Sequence of chain 1.A:
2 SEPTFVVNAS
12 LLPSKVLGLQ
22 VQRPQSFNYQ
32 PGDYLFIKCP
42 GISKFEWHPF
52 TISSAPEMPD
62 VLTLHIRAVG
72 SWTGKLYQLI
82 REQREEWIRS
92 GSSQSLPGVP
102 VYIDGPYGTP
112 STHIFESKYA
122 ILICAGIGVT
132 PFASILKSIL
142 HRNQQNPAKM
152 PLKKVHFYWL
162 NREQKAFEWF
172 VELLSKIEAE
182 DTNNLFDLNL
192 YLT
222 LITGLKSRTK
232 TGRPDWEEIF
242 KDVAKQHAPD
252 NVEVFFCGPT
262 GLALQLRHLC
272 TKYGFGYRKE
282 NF

A small-molecule ligand and the protein it binds are described below.
Small molecule (SMILES): NC(=O)c1nn(C[C@H](O)Cn2c3ccccc3c3ccccc32)c(=O)c2ccccc12

Binding-site contacts:
Ligand atom CAO contacts residue FAD1 of chain 1.B at 3.4 Å.
Ligand atom CAQ contacts residue GLY129 of chain 1.A at 3.9 Å.
Ligand atom CAN contacts residue FAD1 of chain 1.B at 3.6 Å.
Ligand atom CAN contacts residue DMS1 of chain 1.C at 3.4 Å.
Ligand atom CAM contacts residue FAD1 of chain 1.B at 3.7 Å.
Ligand atom OAI contacts residue CYS258 of chain 1.A at 3.7 Å.
Ligand atom CAV contacts residue THR52 of chain 1.A at 3.8 Å.
Ligand atom NAA contacts residue THR110 of chain 1.A at 3.9 Å.
Ligand atom CAY contacts residue FAD1 of chain 1.B at 3.8 Å.
Ligand atom CAV contacts residue FAD1 of chain 1.B at 3.3 Å.
Ligand atom OAC contacts residue FAD1 of chain 1.B at 3.8 Å.
Ligand atom CAU contacts residue FAD1 of chain 1.B at 3.2 Å.
Ligand atom NAG contacts residue GLU281 of chain 1.A at 3.7 Å.
Ligand atom CBA contacts residue TYR35 of chain 1.A at 3.5 Å (hydrophobic).
Ligand atom CAD contacts residue GLU281 of chain 1.A at 3.0 Å.
Ligand atom CAQ contacts residue ILE128 of chain 1.A at 3.6 Å (hydrophobic).
Ligand atom CBB contacts residue FAD1 of chain 1.B at 3.8 Å.
Ligand atom CAQ contacts residue FAD1 of chain 1.B at 3.2 Å.
Ligand atom CAJ contacts residue FAD1 of chain 1.B at 4.0 Å.
Ligand atom CAU contacts residue THR131 of chain 1.A at 3.7 Å.
Ligand atom CAM contacts residue DMS1 of chain 1.C at 3.6 Å.
Ligand atom CAS contacts residue FAD1 of chain 1.B at 3.5 Å.
Ligand atom CAP contacts residue FAD1 of chain 1.B at 3.4 Å.
Ligand atom CAW contacts residue FAD1 of chain 1.B at 3.5 Å.
Ligand atom NAR contacts residue FAD1 of chain 1.B at 3.5 Å.
Ligand atom CBC contacts residue CYS258 of chain 1.A at 3.9 Å (hydrophobic).
Ligand atom NAA contacts residue GLU281 of chain 1.A at 3.4 Å (salt-bridge).
Ligand atom CAK contacts residue FAD1 of chain 1.B at 3.6 Å.
Ligand atom CAU contacts residue CYS258 of chain 1.A at 3.5 Å (hydrophobic).
Ligand atom CAO contacts residue DMS1 of chain 1.C at 3.6 Å.
Ligand atom CAU contacts residue THR52 of chain 1.A at 3.4 Å.
Ligand atom CBC contacts residue FAD1 of chain 1.B at 3.4 Å.
Ligand atom CAZ contacts residue FAD1 of chain 1.B at 4.0 Å.
Ligand atom OAC contacts residue TYR35 of chain 1.A at 3.2 Å.
Ligand atom CAV contacts residue CYS258 of chain 1.A at 3.4 Å (hydrophobic).
Ligand atom CAX contacts residue FAD1 of chain 1.B at 3.6 Å.
Ligand atom CAS contacts residue DMS1 of chain 1.C at 3.6 Å.
Ligand atom OAC contacts residue THR110 of chain 1.A at 3.5 Å.
Ligand atom CAQ contacts residue THR131 of chain 1.A at 3.8 Å.
Ligand atom CAZ contacts residue TYR35 of chain 1.A at 3.8 Å (hydrophobic).